The protein below binds the small molecule below.
Small molecule (SMILES): CC(=O)N[C@@H]1[C@@H](O)[C@H](O)[C@@H](CO)O[C@H]1O

Binding-site contacts:
Ligand atom C8 contacts residue ASN657 of chain 1.B at 4.5 Å.
Ligand atom C1 contacts residue ASN657 of chain 1.B at 1.4 Å.
Ligand atom C5 contacts residue ASN657 of chain 1.B at 3.7 Å.
Ligand atom O5 contacts residue ASN657 of chain 1.B at 2.4 Å (h-bond).
Ligand atom C4 contacts residue ASN657 of chain 1.B at 4.2 Å.
Ligand atom C2 contacts residue ASN657 of chain 1.B at 2.5 Å.
Ligand atom C3 contacts residue ASN657 of chain 1.B at 3.8 Å.
Ligand atom O7 contacts residue ASN657 of chain 1.B at 3.5 Å (h-bond).
Ligand atom C7 contacts residue ASN657 of chain 1.B at 3.4 Å.
Ligand atom N2 contacts residue ASN657 of chain 1.B at 2.9 Å (h-bond).

Sequence of chain 1.B:
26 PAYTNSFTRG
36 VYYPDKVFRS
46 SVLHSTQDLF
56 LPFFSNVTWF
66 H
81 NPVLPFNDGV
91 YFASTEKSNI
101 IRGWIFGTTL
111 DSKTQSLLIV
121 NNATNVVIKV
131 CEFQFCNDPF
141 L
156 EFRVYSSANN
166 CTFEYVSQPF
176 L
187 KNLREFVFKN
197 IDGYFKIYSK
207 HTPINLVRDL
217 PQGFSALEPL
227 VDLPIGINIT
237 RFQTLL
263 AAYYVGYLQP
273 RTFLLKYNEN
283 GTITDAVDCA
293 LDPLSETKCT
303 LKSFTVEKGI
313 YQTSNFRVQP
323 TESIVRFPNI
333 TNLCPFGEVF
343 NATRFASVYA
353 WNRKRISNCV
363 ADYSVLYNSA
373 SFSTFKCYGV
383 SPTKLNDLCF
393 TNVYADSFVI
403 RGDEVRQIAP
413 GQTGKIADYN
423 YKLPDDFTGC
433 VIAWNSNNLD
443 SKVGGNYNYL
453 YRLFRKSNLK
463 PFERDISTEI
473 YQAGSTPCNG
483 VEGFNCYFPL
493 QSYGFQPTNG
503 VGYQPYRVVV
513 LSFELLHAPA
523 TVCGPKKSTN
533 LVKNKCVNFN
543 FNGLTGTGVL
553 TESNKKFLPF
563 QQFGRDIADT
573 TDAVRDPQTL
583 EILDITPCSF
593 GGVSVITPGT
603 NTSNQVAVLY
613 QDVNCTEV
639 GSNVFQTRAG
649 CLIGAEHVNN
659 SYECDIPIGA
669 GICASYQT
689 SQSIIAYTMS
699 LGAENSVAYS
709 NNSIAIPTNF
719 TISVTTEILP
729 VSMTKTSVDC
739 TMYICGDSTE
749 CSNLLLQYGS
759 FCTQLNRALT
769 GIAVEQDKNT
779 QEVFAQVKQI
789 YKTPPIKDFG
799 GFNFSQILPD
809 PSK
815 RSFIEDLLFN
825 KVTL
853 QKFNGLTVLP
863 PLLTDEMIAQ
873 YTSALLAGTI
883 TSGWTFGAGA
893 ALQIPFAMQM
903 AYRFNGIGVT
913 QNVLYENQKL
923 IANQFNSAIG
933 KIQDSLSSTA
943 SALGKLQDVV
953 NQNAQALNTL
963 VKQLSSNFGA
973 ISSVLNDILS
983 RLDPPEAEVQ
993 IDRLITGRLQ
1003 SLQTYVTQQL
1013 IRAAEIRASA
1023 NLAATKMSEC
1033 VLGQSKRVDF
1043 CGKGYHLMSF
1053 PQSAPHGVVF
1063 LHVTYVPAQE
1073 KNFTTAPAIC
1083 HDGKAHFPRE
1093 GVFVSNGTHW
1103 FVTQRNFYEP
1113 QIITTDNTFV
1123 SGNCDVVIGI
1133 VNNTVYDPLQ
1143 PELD